This small molecule binds to this protein.
Small molecule (SMILES): CSCC[C@H](NC(=O)[C@H](CC(N)=O)NC(=O)[C@H](Cc1ccccc1)NC(=O)CCC(=O)O)C(=O)N[C@H]1CCC(=O)NCCCCCNC(=O)CC[C@@H](C(=O)N[C@@H](C)C(=O)N[C@@H](CC(C)C)C(=O)N[C@H](CO)CC2=NC=NC2)NC(=O)[C@H](Cc2ccc(O)cc2)NC(=O)[C@H](Cc2ccccc2)NC(=O)[C@H](CCCN=C(N)N)NC(=O)[C@H](CCCN=C(N)N)NC(=O)[C@H](CCC(N)=O)NC(=O)[C@H](CCC(N)=O)NC1=O

Binding-site contacts:
Ligand atom CZ contacts residue ASN198 of chain 2.B at 3.4 Å.
Ligand atom OE1 contacts residue ILE17 of chain 2.B at 3.0 Å (h-bond).
Ligand atom O contacts residue ILE17 of chain 2.B at 3.7 Å.
Ligand atom CA contacts residue ASN198 of chain 2.B at 3.7 Å.
Ligand atom O contacts residue ASN79 of chain 2.B at 3.8 Å.
Ligand atom NE2 contacts residue LEU15 of chain 2.B at 3.0 Å (h-bond).
Ligand atom CB contacts residue ILE17 of chain 2.B at 3.8 Å (hydrophobic).
Ligand atom CD contacts residue ASN198 of chain 2.B at 3.8 Å.
Ligand atom CD2 contacts residue ASN79 of chain 2.B at 3.8 Å.
Ligand atom CE2 contacts residue LEU15 of chain 2.B at 3.6 Å (hydrophobic).
Ligand atom CD1 contacts residue ILE17 of chain 2.B at 3.7 Å (hydrophobic).
Ligand atom CZ contacts residue MET16 of chain 2.B at 3.8 Å (hydrophobic).
Ligand atom CG contacts residue ASN198 of chain 2.B at 3.6 Å.
Ligand atom CD1 contacts residue HIS199 of chain 2.B at 3.6 Å.
Ligand atom CD1 contacts residue ASN198 of chain 2.B at 3.5 Å.
Ligand atom CD contacts residue MET16 of chain 2.B at 3.8 Å (hydrophobic).
Ligand atom CE contacts residue TYR200 of chain 2.B at 3.7 Å (hydrophobic).
Ligand atom CZ contacts residue TYR200 of chain 2.B at 3.6 Å (hydrophobic).
Ligand atom CG contacts residue ASN198 of chain 2.B at 3.6 Å.
Ligand atom OH contacts residue LEU196 of chain 2.B at 3.8 Å.
Ligand atom CG contacts residue ILE17 of chain 2.B at 3.8 Å (hydrophobic).
Ligand atom CE1 contacts residue ASN79 of chain 2.B at 3.2 Å.
Ligand atom CE1 contacts residue HIS199 of chain 2.B at 3.6 Å.
Ligand atom CZ contacts residue HIS74 of chain 2.B at 3.5 Å.
Ligand atom CE2 contacts residue MET16 of chain 2.B at 3.8 Å (hydrophobic).
Ligand atom CG contacts residue ASN198 of chain 2.B at 3.5 Å.
Ligand atom NH1 contacts residue ASN198 of chain 2.B at 2.8 Å (h-bond).
Ligand atom OE1 contacts residue MET16 of chain 2.B at 3.4 Å.
Ligand atom CD contacts residue LEU15 of chain 2.B at 3.9 Å (hydrophobic).
Ligand atom NE2 contacts residue MET16 of chain 2.B at 3.7 Å.
Ligand atom NE2 contacts residue ASN198 of chain 2.B at 3.0 Å (h-bond).
Ligand atom O contacts residue GLN75 of chain 2.B at 3.8 Å.
Ligand atom CE2 contacts residue ASN198 of chain 2.B at 3.7 Å.
Ligand atom CB contacts residue ASN198 of chain 2.B at 3.8 Å.
Ligand atom CD2 contacts residue ASN198 of chain 2.B at 3.6 Å.
Ligand atom CZ contacts residue ASN198 of chain 2.B at 3.6 Å.
Ligand atom CE1 contacts residue ASN198 of chain 2.B at 3.6 Å.
Ligand atom CE1 contacts residue TYR200 of chain 2.B at 3.5 Å (hydrophobic).
Ligand atom CE1 contacts residue LEU196 of chain 2.B at 3.6 Å (hydrophobic).
Ligand atom CE2 contacts residue HIS197 of chain 2.B at 3.7 Å.

Sequence of chain 2.B:
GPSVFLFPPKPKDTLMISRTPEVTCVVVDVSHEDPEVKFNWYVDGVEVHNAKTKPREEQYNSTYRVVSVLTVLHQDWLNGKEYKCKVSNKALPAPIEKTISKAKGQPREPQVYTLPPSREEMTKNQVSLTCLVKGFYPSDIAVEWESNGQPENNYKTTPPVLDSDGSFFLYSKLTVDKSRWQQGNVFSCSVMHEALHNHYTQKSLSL